Sequence of chain 4.E:
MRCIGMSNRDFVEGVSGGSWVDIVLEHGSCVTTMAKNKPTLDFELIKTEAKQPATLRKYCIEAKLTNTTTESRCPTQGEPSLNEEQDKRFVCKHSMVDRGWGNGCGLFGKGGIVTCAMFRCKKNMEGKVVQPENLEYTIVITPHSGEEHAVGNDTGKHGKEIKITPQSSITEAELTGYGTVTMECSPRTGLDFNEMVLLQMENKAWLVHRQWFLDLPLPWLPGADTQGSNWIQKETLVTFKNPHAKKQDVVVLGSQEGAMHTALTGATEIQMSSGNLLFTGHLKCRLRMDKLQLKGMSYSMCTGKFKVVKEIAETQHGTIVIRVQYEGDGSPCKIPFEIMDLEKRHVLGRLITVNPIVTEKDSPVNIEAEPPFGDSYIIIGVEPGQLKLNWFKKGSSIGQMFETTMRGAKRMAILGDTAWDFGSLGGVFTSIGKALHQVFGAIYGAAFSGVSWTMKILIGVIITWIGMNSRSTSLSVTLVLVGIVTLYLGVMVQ

Binding-site contacts:
Ligand atom C1 contacts residue MET118 of chain 5.C at 4.1 Å (hydrophobic).
Ligand atom N2 contacts residue ASN67 of chain 5.C at 2.9 Å (h-bond).
Ligand atom O7 contacts residue PHE90 of chain 5.C at 4.4 Å.
Ligand atom O7 contacts residue ASN67 of chain 5.C at 3.3 Å (h-bond).
Ligand atom C1 contacts residue ASN67 of chain 5.C at 1.4 Å.
Ligand atom C8 contacts residue PHE90 of chain 5.C at 3.7 Å (hydrophobic).
Ligand atom O5 contacts residue ASN67 of chain 5.C at 2.4 Å (h-bond).
Ligand atom C5 contacts residue ASN67 of chain 5.C at 3.7 Å.
Ligand atom C7 contacts residue ASN67 of chain 5.C at 3.3 Å.
Ligand atom O7 contacts residue SER300 of chain 4.E at 4.3 Å.
Ligand atom C8 contacts residue ASN67 of chain 5.C at 4.4 Å.
Ligand atom C8 contacts residue MET118 of chain 5.C at 3.8 Å (hydrophobic).
Ligand atom C3 contacts residue ASN67 of chain 5.C at 3.8 Å.
Ligand atom C8 contacts residue SER300 of chain 4.E at 1.9 Å.
Ligand atom C2 contacts residue ASN67 of chain 5.C at 2.5 Å.
Ligand atom C2 contacts residue MET118 of chain 5.C at 4.5 Å (hydrophobic).
Ligand atom C7 contacts residue PHE90 of chain 5.C at 4.2 Å (hydrophobic).
Ligand atom C4 contacts residue ASN67 of chain 5.C at 4.2 Å.
Ligand atom N2 contacts residue SER300 of chain 4.E at 3.9 Å.
Ligand atom C7 contacts residue MET118 of chain 5.C at 4.0 Å (hydrophobic).
Ligand atom C7 contacts residue SER300 of chain 4.E at 3.4 Å.
Ligand atom N2 contacts residue MET118 of chain 5.C at 3.6 Å.
Ligand atom C8 contacts residue ARG89 of chain 5.C at 3.3 Å.

The small molecule below binds the protein below.
Small molecule (SMILES): CC(=O)N[C@@H]1[C@@H](O)[C@H](O)[C@@H](CO)O[C@H]1O

Sequence of chain 5.C:
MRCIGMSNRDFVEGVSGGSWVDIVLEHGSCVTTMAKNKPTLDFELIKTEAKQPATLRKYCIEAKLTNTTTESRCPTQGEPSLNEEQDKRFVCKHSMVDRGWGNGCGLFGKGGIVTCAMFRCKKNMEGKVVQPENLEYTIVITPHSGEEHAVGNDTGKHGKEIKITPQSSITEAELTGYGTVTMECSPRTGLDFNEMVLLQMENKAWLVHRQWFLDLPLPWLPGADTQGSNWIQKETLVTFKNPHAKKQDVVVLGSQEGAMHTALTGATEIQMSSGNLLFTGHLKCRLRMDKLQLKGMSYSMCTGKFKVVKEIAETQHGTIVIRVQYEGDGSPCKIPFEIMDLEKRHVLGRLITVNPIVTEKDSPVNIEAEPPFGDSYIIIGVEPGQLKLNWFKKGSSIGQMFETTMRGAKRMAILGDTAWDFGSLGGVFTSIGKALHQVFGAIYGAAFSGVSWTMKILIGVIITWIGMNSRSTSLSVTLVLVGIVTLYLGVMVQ